A small-molecule ligand and the protein it binds are described below.
Small molecule (SMILES): Nc1ncnc2c1ncn2[C@@H]1O[C@H](COO[C@@H]2C[C@@H](CO[P](=O)(O)O[C@H]3[C@@H](O)[C@H](n4cnc5c(N)ncnc54)O[C@@H]3COP(=O)=O)O[C@H]2n2ccc(=O)[nH]c2=O)[C@@H](OOP(O)OC[C@H]2O[C@@H](n3ccc(=O)[nH]c3=O)[C@H](O)[C@@H]2O)[C@H]1O.Op1oo1

Sequence of chain 44.E:
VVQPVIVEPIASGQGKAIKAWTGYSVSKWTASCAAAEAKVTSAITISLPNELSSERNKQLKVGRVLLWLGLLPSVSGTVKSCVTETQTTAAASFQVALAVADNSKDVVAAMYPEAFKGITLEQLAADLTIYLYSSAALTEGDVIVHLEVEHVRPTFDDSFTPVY

Sequence of chain 44.D:
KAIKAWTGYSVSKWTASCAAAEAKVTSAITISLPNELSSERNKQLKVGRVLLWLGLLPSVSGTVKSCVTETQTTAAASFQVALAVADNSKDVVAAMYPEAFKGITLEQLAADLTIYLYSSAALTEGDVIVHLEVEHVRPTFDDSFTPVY

Binding-site contacts:
Ligand atom C6 contacts residue THR48 of chain 44.D at 4.2 Å.
Ligand atom C1' contacts residue TRP47 of chain 44.D at 4.3 Å (hydrophobic).
Ligand atom C4 contacts residue TRP47 of chain 44.D at 3.9 Å (hydrophobic).
Ligand atom N6 contacts residue THR48 of chain 44.D at 3.3 Å (h-bond).
Ligand atom N1 contacts residue TRP47 of chain 44.D at 4.3 Å.
Ligand atom C2 contacts residue TRP47 of chain 44.D at 4.2 Å (hydrophobic).
Ligand atom C8 contacts residue TRP47 of chain 44.D at 3.8 Å (hydrophobic).
Ligand atom O4' contacts residue TRP47 of chain 44.D at 4.1 Å.
Ligand atom C5' contacts residue VAL178 of chain 44.E at 4.5 Å (hydrophobic).
Ligand atom N3 contacts residue TRP47 of chain 44.D at 4.1 Å.
Ligand atom C5 contacts residue TRP47 of chain 44.D at 3.8 Å (hydrophobic).
Ligand atom N1 contacts residue THR48 of chain 44.D at 4.0 Å.
Ligand atom OP2 contacts residue GLY49 of chain 44.E at 4.2 Å.
Ligand atom N6 contacts residue TYR50 of chain 44.D at 4.2 Å.
Ligand atom OP2 contacts residue VAL178 of chain 44.E at 4.5 Å.
Ligand atom N9 contacts residue TRP47 of chain 44.D at 3.9 Å.
Ligand atom N6 contacts residue TRP47 of chain 44.D at 3.8 Å.
Ligand atom C6 contacts residue TRP47 of chain 44.D at 3.9 Å (hydrophobic).
Ligand atom O4' contacts residue LYS143 of chain 44.D at 4.1 Å.
Ligand atom N7 contacts residue TRP47 of chain 44.D at 3.7 Å.